Sequence of chain 1.A:
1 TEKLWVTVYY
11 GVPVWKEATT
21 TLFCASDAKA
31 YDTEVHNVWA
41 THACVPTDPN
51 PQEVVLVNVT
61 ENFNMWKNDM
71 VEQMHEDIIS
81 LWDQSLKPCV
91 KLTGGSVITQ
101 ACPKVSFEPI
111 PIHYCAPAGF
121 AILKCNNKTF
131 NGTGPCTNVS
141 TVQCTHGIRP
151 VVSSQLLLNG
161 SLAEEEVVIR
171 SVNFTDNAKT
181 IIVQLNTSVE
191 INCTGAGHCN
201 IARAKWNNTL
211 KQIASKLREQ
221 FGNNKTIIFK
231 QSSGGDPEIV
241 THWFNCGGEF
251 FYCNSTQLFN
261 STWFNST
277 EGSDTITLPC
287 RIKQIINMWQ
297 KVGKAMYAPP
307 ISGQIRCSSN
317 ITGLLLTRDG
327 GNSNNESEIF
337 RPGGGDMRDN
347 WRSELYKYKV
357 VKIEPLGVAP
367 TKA

This small molecule binds to this protein.
Small molecule (SMILES): CC(=O)N[C@@H]1[C@@H](O)[C@H](O)[C@@H](CO)O[C@H]1O

Binding-site contacts:
Ligand atom O5 contacts residue THR267 of chain 1.A at 4.0 Å.
Ligand atom N2 contacts residue ILE228 of chain 1.A at 4.5 Å.
Ligand atom C5 contacts residue ASN265 of chain 1.A at 3.6 Å.
Ligand atom C4 contacts residue ASN265 of chain 1.A at 4.0 Å.
Ligand atom N2 contacts residue THR226 of chain 1.A at 4.0 Å.
Ligand atom C7 contacts residue SER333 of chain 1.A at 4.2 Å.
Ligand atom C8 contacts residue ILE228 of chain 1.A at 4.2 Å (hydrophobic).
Ligand atom C7 contacts residue ASN265 of chain 1.A at 4.0 Å.
Ligand atom N2 contacts residue ASN265 of chain 1.A at 2.8 Å (h-bond).
Ligand atom C8 contacts residue SER333 of chain 1.A at 3.3 Å.
Ligand atom C2 contacts residue ASN265 of chain 1.A at 2.2 Å.
Ligand atom O5 contacts residue ASN265 of chain 1.A at 2.4 Å (h-bond).
Ligand atom O6 contacts residue THR267 of chain 1.A at 3.1 Å.
Ligand atom C3 contacts residue ASN265 of chain 1.A at 3.6 Å.
Ligand atom C1 contacts residue ASN265 of chain 1.A at 1.4 Å.
Ligand atom C6 contacts residue THR267 of chain 1.A at 4.4 Å.